Sequence of chain 47.C:
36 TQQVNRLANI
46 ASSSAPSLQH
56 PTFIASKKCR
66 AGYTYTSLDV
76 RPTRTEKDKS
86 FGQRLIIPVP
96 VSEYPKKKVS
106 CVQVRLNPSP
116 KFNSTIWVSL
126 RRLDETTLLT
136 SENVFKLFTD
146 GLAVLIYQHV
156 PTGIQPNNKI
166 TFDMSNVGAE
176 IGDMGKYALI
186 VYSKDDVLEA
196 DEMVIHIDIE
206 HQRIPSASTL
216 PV

Binding-site contacts:
Ligand atom O2' contacts residue ALA66 of chain 48.B at 3.6 Å.
Ligand atom O5' contacts residue ARG208 of chain 47.C at 4.0 Å.
Ligand atom C1' contacts residue GLY67 of chain 48.B at 4.4 Å.
Ligand atom OP1 contacts residue ARG208 of chain 47.C at 4.1 Å.
Ligand atom O2' contacts residue GLY67 of chain 48.B at 3.3 Å (h-bond).
Ligand atom OP1 contacts residue ARG208 of chain 48.B at 4.1 Å.
Ligand atom OP2 contacts residue ARG208 of chain 47.C at 4.4 Å.
Ligand atom OP1 contacts residue SER211 of chain 48.B at 4.3 Å.
Ligand atom N3 contacts residue ARG65 of chain 48.B at 4.1 Å.
Ligand atom O2' contacts residue ARG65 of chain 48.B at 4.3 Å.
Ligand atom O2' contacts residue ARG208 of chain 48.B at 4.1 Å.
Ligand atom P contacts residue ARG208 of chain 47.C at 4.5 Å.

Sequence of chain 48.B:
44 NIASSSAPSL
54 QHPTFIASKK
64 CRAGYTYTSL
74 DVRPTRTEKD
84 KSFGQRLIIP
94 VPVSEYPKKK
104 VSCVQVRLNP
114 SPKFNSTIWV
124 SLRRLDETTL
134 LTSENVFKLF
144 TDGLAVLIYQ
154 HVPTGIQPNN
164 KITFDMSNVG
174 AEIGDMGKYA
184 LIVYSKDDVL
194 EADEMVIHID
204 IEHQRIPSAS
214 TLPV

A protein and the small-molecule ligand that binds it are described below.
Small molecule (SMILES): Nc1ncnc2c1ncn2[C@@H]1O[C@H](CO[P](=O)(O)O[C@H]2[C@@H](O)[C@H](n3cnc4c(N)ncnc43)O[C@@H]2CO[P](=O)(O)O[C@H]2[C@@H](O)[C@H](n3cnc4c(N)ncnc43)O[C@@H]2CO)[C@@H](O)[C@H]1O